Sequence of chain 1.C:
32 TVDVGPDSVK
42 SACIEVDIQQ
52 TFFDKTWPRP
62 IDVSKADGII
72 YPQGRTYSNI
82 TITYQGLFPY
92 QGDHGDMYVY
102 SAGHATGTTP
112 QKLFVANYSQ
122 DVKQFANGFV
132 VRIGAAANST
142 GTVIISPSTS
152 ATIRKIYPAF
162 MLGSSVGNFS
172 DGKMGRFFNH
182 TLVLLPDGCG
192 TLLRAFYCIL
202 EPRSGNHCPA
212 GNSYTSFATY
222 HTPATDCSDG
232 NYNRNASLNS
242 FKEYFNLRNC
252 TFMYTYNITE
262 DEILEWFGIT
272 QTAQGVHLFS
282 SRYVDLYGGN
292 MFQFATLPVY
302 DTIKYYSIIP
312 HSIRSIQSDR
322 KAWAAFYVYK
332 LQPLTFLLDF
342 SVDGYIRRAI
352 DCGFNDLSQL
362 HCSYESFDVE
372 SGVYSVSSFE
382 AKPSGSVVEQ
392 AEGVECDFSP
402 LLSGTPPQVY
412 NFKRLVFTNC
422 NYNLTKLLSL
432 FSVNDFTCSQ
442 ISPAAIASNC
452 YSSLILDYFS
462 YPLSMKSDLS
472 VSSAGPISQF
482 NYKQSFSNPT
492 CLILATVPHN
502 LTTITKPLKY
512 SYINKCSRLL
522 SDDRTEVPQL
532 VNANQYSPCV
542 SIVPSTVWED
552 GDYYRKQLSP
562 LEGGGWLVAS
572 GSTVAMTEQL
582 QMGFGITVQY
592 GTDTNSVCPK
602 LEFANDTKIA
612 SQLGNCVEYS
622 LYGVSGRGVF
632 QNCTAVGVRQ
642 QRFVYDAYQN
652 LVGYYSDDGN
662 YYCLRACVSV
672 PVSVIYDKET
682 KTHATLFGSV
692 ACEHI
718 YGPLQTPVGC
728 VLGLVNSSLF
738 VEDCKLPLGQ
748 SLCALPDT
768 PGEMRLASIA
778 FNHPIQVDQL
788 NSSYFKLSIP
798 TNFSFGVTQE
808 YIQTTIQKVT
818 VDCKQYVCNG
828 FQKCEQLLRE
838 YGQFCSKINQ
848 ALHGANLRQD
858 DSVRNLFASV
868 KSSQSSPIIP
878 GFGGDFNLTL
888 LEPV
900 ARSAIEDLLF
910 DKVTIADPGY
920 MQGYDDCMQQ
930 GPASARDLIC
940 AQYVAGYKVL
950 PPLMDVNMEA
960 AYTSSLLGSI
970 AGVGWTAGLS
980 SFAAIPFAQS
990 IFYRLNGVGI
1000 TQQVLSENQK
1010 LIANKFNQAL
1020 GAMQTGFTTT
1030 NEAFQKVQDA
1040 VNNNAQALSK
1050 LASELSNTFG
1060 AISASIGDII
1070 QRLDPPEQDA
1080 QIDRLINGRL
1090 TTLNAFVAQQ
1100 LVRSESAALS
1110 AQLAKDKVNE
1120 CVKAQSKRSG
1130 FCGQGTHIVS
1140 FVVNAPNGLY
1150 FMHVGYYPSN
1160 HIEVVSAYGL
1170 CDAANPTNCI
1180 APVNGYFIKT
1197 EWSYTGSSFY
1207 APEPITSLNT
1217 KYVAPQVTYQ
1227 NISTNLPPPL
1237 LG

The protein below binds the small molecule below.
Small molecule (SMILES): CC(=O)N[C@@H]1[C@@H](O)[C@H](O)[C@@H](CO)O[C@H]1O

Binding-site contacts:
Ligand atom O6 contacts residue GLY173 of chain 1.C at 3.7 Å.
Ligand atom C4 contacts residue ASN169 of chain 1.C at 4.3 Å.
Ligand atom O7 contacts residue PHE170 of chain 1.C at 3.4 Å (h-bond).
Ligand atom C8 contacts residue ARG177 of chain 1.C at 3.8 Å.
Ligand atom C1 contacts residue ASN169 of chain 1.C at 1.4 Å.
Ligand atom O5 contacts residue ASN169 of chain 1.C at 2.3 Å (h-bond).
Ligand atom C5 contacts residue ASN169 of chain 1.C at 3.7 Å.
Ligand atom C3 contacts residue ASN169 of chain 1.C at 3.8 Å.
Ligand atom O7 contacts residue SER171 of chain 1.C at 3.8 Å.
Ligand atom O7 contacts residue ASN169 of chain 1.C at 3.8 Å.
Ligand atom N2 contacts residue ASN169 of chain 1.C at 2.9 Å (h-bond).
Ligand atom C8 contacts residue PHE179 of chain 1.C at 4.1 Å (hydrophobic).
Ligand atom C7 contacts residue PHE170 of chain 1.C at 3.9 Å (hydrophobic).
Ligand atom C2 contacts residue PHE170 of chain 1.C at 3.7 Å (hydrophobic).
Ligand atom N2 contacts residue PHE170 of chain 1.C at 4.1 Å.
Ligand atom O5 contacts residue PHE170 of chain 1.C at 4.3 Å.
Ligand atom C2 contacts residue ASN169 of chain 1.C at 2.5 Å.
Ligand atom C1 contacts residue PHE170 of chain 1.C at 3.9 Å (hydrophobic).
Ligand atom C8 contacts residue ASN169 of chain 1.C at 3.1 Å.
Ligand atom O6 contacts residue ASN169 of chain 1.C at 4.3 Å.
Ligand atom O5 contacts residue GLY173 of chain 1.C at 3.9 Å.
Ligand atom C1 contacts residue GLY173 of chain 1.C at 4.4 Å.
Ligand atom C7 contacts residue ASN169 of chain 1.C at 3.4 Å.